Sequence of chain 1.E:
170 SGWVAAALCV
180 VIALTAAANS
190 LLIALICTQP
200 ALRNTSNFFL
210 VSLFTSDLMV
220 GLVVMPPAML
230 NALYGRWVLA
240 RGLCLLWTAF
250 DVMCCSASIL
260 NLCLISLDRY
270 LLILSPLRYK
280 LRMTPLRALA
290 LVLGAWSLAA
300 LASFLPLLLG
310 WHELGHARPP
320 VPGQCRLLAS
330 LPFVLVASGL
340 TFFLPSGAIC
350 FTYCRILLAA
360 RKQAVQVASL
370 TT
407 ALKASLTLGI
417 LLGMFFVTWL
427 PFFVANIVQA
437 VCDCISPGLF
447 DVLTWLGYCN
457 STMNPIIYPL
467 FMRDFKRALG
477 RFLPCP

This protein binds this small molecule.
Small molecule (SMILES): NCCc1c[nH]c2ccc(O)cc12

Binding-site contacts:
Ligand atom CB contacts residue CYS254 of chain 1.E at 3.9 Å (hydrophobic).
Ligand atom CG contacts residue CYS254 of chain 1.E at 4.2 Å (hydrophobic).
Ligand atom CE2 contacts residue VAL251 of chain 1.E at 4.2 Å (hydrophobic).
Ligand atom CZ2 contacts residue ALA336 of chain 1.E at 3.7 Å (hydrophobic).
Ligand atom NE1 contacts residue CYS254 of chain 1.E at 4.5 Å.
Ligand atom OH contacts residue ASN432 of chain 1.E at 2.9 Å (h-bond).
Ligand atom CZ2 contacts residue SER337 of chain 1.E at 3.7 Å.
Ligand atom NZ contacts residue CYS254 of chain 1.E at 3.8 Å.
Ligand atom CA contacts residue CYS254 of chain 1.E at 3.6 Å (hydrophobic).
Ligand atom CB contacts residue VAL251 of chain 1.E at 3.8 Å (hydrophobic).
Ligand atom CZ2 contacts residue THR340 of chain 1.E at 3.8 Å.
Ligand atom OH contacts residue VAL333 of chain 1.E at 3.8 Å.
Ligand atom CB contacts residue ASP250 of chain 1.E at 4.0 Å.
Ligand atom OH contacts residue LEU327 of chain 1.E at 4.4 Å.
Ligand atom CG contacts residue VAL251 of chain 1.E at 3.9 Å (hydrophobic).
Ligand atom NZ contacts residue ASP250 of chain 1.E at 3.5 Å (salt-bridge).
Ligand atom CD1 contacts residue SER255 of chain 1.E at 4.2 Å.
Ligand atom CD1 contacts residue CYS254 of chain 1.E at 3.4 Å (hydrophobic).
Ligand atom NE1 contacts residue SER255 of chain 1.E at 3.8 Å.
Ligand atom CE2 contacts residue PHE429 of chain 1.E at 4.2 Å (hydrophobic).
Ligand atom CH2 contacts residue SER337 of chain 1.E at 3.9 Å.
Ligand atom CE3 contacts residue ASN432 of chain 1.E at 4.2 Å.
Ligand atom CH2 contacts residue VAL333 of chain 1.E at 4.3 Å (hydrophobic).
Ligand atom NE1 contacts residue THR340 of chain 1.E at 3.6 Å.
Ligand atom CZ3 contacts residue ASN432 of chain 1.E at 3.5 Å.
Ligand atom CH2 contacts residue ASN432 of chain 1.E at 4.0 Å.
Ligand atom CE3 contacts residue LEU326 of chain 1.E at 4.3 Å (hydrophobic).
Ligand atom CH2 contacts residue ALA336 of chain 1.E at 3.7 Å (hydrophobic).
Ligand atom CZ2 contacts residue PHE429 of chain 1.E at 4.1 Å (hydrophobic).
Ligand atom NE1 contacts residue PHE429 of chain 1.E at 4.1 Å.
Ligand atom CD1 contacts residue VAL251 of chain 1.E at 3.8 Å (hydrophobic).
Ligand atom CA contacts residue ASP250 of chain 1.E at 4.3 Å.
Ligand atom CD2 contacts residue VAL251 of chain 1.E at 4.2 Å (hydrophobic).
Ligand atom CE2 contacts residue THR340 of chain 1.E at 4.0 Å.
Ligand atom NZ contacts residue PHE428 of chain 1.E at 3.6 Å.
Ligand atom CA contacts residue PHE428 of chain 1.E at 3.4 Å (hydrophobic).
Ligand atom CE3 contacts residue VAL251 of chain 1.E at 4.2 Å (hydrophobic).
Ligand atom NE1 contacts residue VAL251 of chain 1.E at 4.2 Å.